Binding-site contacts:
Ligand atom C7 contacts residue GLN100 of chain 1.A at 3.6 Å.
Ligand atom C8 contacts residue GLN100 of chain 1.A at 2.4 Å.
Ligand atom C7 contacts residue ASN122 of chain 1.A at 3.6 Å.
Ligand atom O5 contacts residue ASN122 of chain 1.A at 2.3 Å (h-bond).
Ligand atom N2 contacts residue ASN122 of chain 1.A at 3.0 Å (h-bond).
Ligand atom C8 contacts residue SER120 of chain 1.A at 3.9 Å.
Ligand atom C4 contacts residue ASN122 of chain 1.A at 4.2 Å.
Ligand atom C1 contacts residue ASN122 of chain 1.A at 1.4 Å.
Ligand atom C3 contacts residue ASN122 of chain 1.A at 3.8 Å.
Ligand atom O7 contacts residue ASN122 of chain 1.A at 3.8 Å.
Ligand atom O7 contacts residue GLN100 of chain 1.A at 3.3 Å (h-bond).
Ligand atom C5 contacts residue ASN122 of chain 1.A at 3.6 Å.
Ligand atom C2 contacts residue ASN122 of chain 1.A at 2.5 Å.

Sequence of chain 1.A:
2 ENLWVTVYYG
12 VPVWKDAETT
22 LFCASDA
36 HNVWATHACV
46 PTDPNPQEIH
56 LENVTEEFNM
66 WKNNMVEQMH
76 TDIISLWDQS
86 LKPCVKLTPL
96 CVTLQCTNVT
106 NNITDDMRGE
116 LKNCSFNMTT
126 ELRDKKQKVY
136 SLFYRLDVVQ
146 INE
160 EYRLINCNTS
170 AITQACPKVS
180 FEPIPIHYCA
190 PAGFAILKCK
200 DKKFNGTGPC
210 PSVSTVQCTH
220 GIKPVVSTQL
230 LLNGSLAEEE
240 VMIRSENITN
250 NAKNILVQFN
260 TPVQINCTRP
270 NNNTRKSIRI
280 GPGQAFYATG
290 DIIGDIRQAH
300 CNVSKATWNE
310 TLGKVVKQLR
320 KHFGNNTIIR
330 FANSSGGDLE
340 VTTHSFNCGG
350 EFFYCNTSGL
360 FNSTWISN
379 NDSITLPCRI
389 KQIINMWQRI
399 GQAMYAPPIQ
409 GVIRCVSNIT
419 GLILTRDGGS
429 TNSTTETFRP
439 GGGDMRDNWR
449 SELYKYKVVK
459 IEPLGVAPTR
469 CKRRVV

This protein binds this small molecule.
Small molecule (SMILES): CC(=O)N[C@H]1[C@H](O[C@H]2[C@H](O)[C@@H](NC(C)=O)CO[C@@H]2CO)O[C@H](CO)[C@@H](O)[C@@H]1O